Sequence of chain 2.B:
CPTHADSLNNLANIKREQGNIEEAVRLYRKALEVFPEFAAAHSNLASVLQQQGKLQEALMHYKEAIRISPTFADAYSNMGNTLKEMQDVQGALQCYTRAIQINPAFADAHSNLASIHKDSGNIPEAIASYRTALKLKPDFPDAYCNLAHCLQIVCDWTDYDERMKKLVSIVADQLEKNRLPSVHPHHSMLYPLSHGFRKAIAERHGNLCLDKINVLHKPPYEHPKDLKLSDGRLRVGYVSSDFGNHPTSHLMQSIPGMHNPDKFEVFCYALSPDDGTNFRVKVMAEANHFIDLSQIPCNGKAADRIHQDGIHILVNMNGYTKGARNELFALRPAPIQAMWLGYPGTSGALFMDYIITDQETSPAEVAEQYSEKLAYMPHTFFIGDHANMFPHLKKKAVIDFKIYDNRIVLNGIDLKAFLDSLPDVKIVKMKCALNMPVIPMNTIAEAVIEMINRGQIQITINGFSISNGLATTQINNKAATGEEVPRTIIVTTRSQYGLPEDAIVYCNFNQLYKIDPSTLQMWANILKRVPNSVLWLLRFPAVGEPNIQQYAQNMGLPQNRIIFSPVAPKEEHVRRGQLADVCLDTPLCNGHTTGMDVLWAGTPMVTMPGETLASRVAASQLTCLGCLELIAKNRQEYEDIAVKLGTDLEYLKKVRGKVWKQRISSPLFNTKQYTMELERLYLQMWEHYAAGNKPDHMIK

A small-molecule ligand and the protein it binds are described below.
Small molecule (SMILES): CC(=O)N[C@@H]1[C@@H](O)[C@H](O)[C@@H](CO)S[C@@H]1OP(=O)(O)OP(=O)(O)OC[C@H]1O[C@@H](n2ccc(=O)[nH]c2=O)[C@H](O)[C@@H]1O

Binding-site contacts:
Ligand atom O4' contacts residue PHE386 of chain 2.A at 3.5 Å.
Ligand atom O2 contacts residue LYS590 of chain 2.A at 3.5 Å.
Ligand atom C3' contacts residue HIS612 of chain 2.A at 3.4 Å.
Ligand atom O2B contacts residue THR613 of chain 2.A at 2.5 Å (h-bond).
Ligand atom C4 contacts residue VAL587 of chain 2.A at 3.5 Å (hydrophobic).
Ligand atom O2A contacts residue GLN531 of chain 2.A at 2.6 Å (h-bond).
Ligand atom O4 contacts residue LEU558 of chain 2.A at 3.3 Å.
Ligand atom O2B contacts residue THR614 of chain 2.A at 3.4 Å (h-bond).
Ligand atom C6' contacts residue THR252 of chain 2.A at 3.4 Å.
Ligand atom O3B contacts residue LYS590 of chain 2.A at 2.9 Å (salt-bridge).
Ligand atom O2' contacts residue ASP617 of chain 2.A at 3.1 Å (salt-bridge).
Ligand atom O1' contacts residue THR613 of chain 2.A at 2.9 Å (h-bond).
Ligand atom S5' contacts residue THR613 of chain 2.A at 3.6 Å (h-bond).
Ligand atom O7' contacts residue HIS190 of chain 2.A at 3.0 Å (h-bond).
Ligand atom O3' contacts residue PRO348 of chain 2.A at 3.5 Å.
Ligand atom N3 contacts residue ALA588 of chain 2.A at 2.9 Å (h-bond).
Ligand atom O4 contacts residue VAL587 of chain 2.A at 3.4 Å.
Ligand atom C2 contacts residue HIS593 of chain 2.A at 3.5 Å.
Ligand atom PA contacts residue GLN531 of chain 2.A at 3.6 Å.
Ligand atom C4 contacts residue HIS593 of chain 2.A at 3.4 Å.
Ligand atom N2' contacts residue HIS612 of chain 2.A at 2.9 Å (h-bond).
Ligand atom C8' contacts residue CYS609 of chain 2.A at 3.6 Å (hydrophobic).
Ligand atom O2B contacts residue HIS612 of chain 2.A at 2.9 Å (h-bond).
Ligand atom C4' contacts residue LEU345 of chain 2.A at 3.6 Å (hydrophobic).
Ligand atom C2B contacts residue ASP617 of chain 2.A at 3.6 Å.
Ligand atom C5 contacts residue HIS593 of chain 2.A at 3.6 Å.
Ligand atom O2 contacts residue ALA588 of chain 2.A at 3.6 Å (h-bond).
Ligand atom O3' contacts residue HIS612 of chain 2.A at 3.1 Å (h-bond).
Ligand atom O2' contacts residue HIS593 of chain 2.A at 3.2 Å (h-bond).
Ligand atom O4 contacts residue ALA588 of chain 2.A at 3.1 Å (h-bond).
Ligand atom N3 contacts residue HIS593 of chain 2.A at 3.2 Å.
Ligand atom O6' contacts residue THR252 of chain 2.A at 2.5 Å (h-bond).
Ligand atom C2 contacts residue ALA588 of chain 2.A at 3.6 Å (hydrophobic).
Ligand atom C5' contacts residue THR613 of chain 2.A at 3.2 Å.
Ligand atom O1B contacts residue LYS534 of chain 2.A at 2.9 Å (salt-bridge).
Ligand atom O2' contacts residue LYS590 of chain 2.A at 3.1 Å (salt-bridge).
Ligand atom O4 contacts residue ARG596 of chain 2.A at 3.3 Å (salt-bridge).
Ligand atom O3B contacts residue PRO251 of chain 2.A at 3.6 Å.
Ligand atom O4' contacts residue LEU345 of chain 2.A at 2.7 Å (h-bond).
Ligand atom C4' contacts residue GLY346 of chain 2.A at 3.6 Å.

Sequence of chain 2.A:
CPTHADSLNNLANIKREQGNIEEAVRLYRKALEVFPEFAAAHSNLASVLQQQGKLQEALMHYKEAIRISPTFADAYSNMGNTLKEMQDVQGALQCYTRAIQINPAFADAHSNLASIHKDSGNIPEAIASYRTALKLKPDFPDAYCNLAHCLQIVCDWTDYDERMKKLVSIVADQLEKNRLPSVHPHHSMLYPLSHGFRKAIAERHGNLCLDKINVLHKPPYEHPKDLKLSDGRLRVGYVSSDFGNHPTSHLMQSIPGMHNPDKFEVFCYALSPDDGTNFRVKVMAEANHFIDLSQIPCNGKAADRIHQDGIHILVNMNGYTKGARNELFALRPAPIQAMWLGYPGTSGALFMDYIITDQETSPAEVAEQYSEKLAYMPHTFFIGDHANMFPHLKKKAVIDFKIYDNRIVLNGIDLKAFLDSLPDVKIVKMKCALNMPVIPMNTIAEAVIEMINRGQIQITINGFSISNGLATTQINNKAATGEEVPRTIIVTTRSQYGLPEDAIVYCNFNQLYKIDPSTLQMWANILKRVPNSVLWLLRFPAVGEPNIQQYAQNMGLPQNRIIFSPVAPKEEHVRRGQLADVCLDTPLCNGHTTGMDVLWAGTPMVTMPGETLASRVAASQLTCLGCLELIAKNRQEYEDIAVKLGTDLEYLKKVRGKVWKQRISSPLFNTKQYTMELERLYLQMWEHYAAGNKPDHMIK